Binding-site contacts:
Ligand atom C3 contacts residue MET153 of chain 1.C at 3.6 Å (hydrophobic).
Ligand atom C2 contacts residue ASN149 of chain 1.C at 2.4 Å.
Ligand atom O5 contacts residue ASN149 of chain 1.C at 2.4 Å (h-bond).
Ligand atom C1 contacts residue MET153 of chain 1.C at 4.4 Å (hydrophobic).
Ligand atom C2 contacts residue SER151 of chain 1.C at 4.0 Å.
Ligand atom C4 contacts residue ASN149 of chain 1.C at 4.2 Å.
Ligand atom C5 contacts residue MET153 of chain 1.C at 3.9 Å (hydrophobic).
Ligand atom C1 contacts residue SER151 of chain 1.C at 3.7 Å.
Ligand atom C5 contacts residue ASN149 of chain 1.C at 3.7 Å.
Ligand atom C6 contacts residue HIS146 of chain 1.C at 3.4 Å.
Ligand atom C5 contacts residue HIS146 of chain 1.C at 3.8 Å.
Ligand atom C4 contacts residue MET153 of chain 1.C at 4.0 Å (hydrophobic).
Ligand atom O7 contacts residue ASN149 of chain 1.C at 3.4 Å (h-bond).
Ligand atom O6 contacts residue HIS146 of chain 1.C at 3.8 Å.
Ligand atom C2 contacts residue MET153 of chain 1.C at 4.5 Å (hydrophobic).
Ligand atom N2 contacts residue ASN149 of chain 1.C at 2.9 Å (h-bond).
Ligand atom C1 contacts residue ASN149 of chain 1.C at 1.4 Å.
Ligand atom C7 contacts residue SER151 of chain 1.C at 4.1 Å.
Ligand atom C3 contacts residue SER151 of chain 1.C at 4.1 Å.
Ligand atom N2 contacts residue SER151 of chain 1.C at 3.2 Å (h-bond).
Ligand atom C3 contacts residue ASN149 of chain 1.C at 3.8 Å.
Ligand atom O4 contacts residue MET153 of chain 1.C at 3.8 Å.
Ligand atom C7 contacts residue ASN149 of chain 1.C at 3.3 Å.
Ligand atom C1 contacts residue HIS146 of chain 1.C at 3.7 Å.
Ligand atom C8 contacts residue SER151 of chain 1.C at 4.1 Å.
Ligand atom O5 contacts residue HIS146 of chain 1.C at 3.1 Å (h-bond).
Ligand atom C8 contacts residue ASN149 of chain 1.C at 4.4 Å.

The small molecule below binds the protein below.
Small molecule (SMILES): CC(=O)N[C@@H]1[C@@H](O)[C@H](O)[C@@H](CO)O[C@H]1O

Sequence of chain 1.C:
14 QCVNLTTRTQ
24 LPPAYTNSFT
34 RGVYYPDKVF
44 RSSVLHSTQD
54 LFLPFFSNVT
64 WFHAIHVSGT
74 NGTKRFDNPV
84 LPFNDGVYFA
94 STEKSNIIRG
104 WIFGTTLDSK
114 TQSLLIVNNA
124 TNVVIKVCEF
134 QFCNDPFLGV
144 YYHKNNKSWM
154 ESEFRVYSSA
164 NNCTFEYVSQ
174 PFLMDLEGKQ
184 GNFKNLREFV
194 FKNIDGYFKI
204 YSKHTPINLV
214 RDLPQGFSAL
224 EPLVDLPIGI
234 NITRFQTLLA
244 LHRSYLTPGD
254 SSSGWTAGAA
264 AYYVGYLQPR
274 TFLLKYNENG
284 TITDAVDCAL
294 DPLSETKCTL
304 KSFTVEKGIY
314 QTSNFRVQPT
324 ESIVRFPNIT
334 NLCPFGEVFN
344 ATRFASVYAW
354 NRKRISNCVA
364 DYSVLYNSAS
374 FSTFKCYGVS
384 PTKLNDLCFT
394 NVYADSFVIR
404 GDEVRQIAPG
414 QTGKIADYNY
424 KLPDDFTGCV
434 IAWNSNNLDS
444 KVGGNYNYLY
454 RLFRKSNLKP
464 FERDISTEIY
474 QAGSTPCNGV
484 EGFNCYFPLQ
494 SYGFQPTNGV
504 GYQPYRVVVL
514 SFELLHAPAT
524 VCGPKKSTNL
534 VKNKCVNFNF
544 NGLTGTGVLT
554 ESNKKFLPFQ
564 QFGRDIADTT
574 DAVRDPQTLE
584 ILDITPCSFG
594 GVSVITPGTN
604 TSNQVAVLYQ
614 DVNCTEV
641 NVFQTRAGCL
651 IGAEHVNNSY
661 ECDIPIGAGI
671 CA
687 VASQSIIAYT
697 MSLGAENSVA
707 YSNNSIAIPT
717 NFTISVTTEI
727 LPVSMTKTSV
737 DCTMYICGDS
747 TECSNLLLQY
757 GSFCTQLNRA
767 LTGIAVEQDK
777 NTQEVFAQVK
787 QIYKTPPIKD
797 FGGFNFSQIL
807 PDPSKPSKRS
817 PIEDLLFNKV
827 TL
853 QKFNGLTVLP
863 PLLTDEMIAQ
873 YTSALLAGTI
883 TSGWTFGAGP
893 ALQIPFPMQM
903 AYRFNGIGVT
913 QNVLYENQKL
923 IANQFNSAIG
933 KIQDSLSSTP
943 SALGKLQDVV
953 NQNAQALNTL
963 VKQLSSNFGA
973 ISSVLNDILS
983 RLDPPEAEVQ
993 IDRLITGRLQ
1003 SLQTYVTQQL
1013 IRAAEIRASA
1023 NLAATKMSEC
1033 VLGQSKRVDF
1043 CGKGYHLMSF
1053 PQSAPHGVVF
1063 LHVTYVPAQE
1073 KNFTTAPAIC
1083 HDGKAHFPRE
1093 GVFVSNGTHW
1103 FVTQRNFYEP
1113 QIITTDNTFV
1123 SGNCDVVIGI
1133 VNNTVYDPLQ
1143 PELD